Sequence of chain 2.A:
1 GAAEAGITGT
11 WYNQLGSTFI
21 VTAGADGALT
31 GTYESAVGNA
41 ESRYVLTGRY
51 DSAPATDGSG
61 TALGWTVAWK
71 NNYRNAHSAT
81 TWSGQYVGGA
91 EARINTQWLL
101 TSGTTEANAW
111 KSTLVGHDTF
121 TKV

This protein binds this small molecule.
Small molecule (SMILES): O=C(O)c1cccc(C(=O)O)n1

Sequence of chain 1.A:
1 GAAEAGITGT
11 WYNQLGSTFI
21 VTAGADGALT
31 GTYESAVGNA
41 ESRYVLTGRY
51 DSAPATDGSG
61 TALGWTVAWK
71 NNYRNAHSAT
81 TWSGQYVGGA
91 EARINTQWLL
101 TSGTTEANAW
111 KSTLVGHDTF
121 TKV

Binding-site contacts:
Ligand atom C2 contacts residue TB1 of chain 2.R at 3.4 Å.
Ligand atom O2 contacts residue TB1 of chain 2.R at 2.4 Å.
Ligand atom O2 contacts residue ASP26 of chain 2.A at 3.7 Å.
Ligand atom C7 contacts residue TB1 of chain 2.R at 3.4 Å.
Ligand atom O1 contacts residue ASP26 of chain 2.A at 3.4 Å (salt-bridge).
Ligand atom C7 contacts residue ARG49 of chain 2.A at 3.2 Å.
Ligand atom O1 contacts residue VAL45 of chain 1.A at 3.8 Å.
Ligand atom O2 contacts residue ARG49 of chain 2.A at 3.1 Å (salt-bridge).
Ligand atom C7 contacts residue VAL45 of chain 1.A at 4.0 Å (hydrophobic).
Ligand atom N1 contacts residue TB1 of chain 2.R at 2.5 Å.
Ligand atom C2 contacts residue ASP26 of chain 2.A at 3.5 Å.
Ligand atom O2 contacts residue VAL45 of chain 1.A at 4.1 Å.
Ligand atom O1 contacts residue ARG49 of chain 2.A at 2.8 Å (salt-bridge).
Ligand atom N1 contacts residue ASP26 of chain 2.A at 3.6 Å.
Ligand atom C3 contacts residue ASP26 of chain 2.A at 3.5 Å.
Ligand atom C2 contacts residue PDC1 of chain 2.M at 3.8 Å.
Ligand atom O2 contacts residue PDC1 of chain 2.M at 3.0 Å (h-bond).
Ligand atom C7 contacts residue ASP26 of chain 2.A at 3.4 Å.
Ligand atom C7 contacts residue PDC1 of chain 2.M at 4.0 Å.
Ligand atom C4 contacts residue ASP26 of chain 2.A at 3.6 Å.
Ligand atom N1 contacts residue PDC1 of chain 2.M at 3.0 Å (h-bond).